The protein below binds the small molecule below.
Small molecule (SMILES): O=C(CCCC[C@@H]1SC[C@@H]2NC(=O)N[C@@H]21)Nc1ccc(S(=O)(=O)N2CCN[Ru]234567(Cl)C2=C3C4=C5C6=C27)cc1

Sequence of chain 4.A:
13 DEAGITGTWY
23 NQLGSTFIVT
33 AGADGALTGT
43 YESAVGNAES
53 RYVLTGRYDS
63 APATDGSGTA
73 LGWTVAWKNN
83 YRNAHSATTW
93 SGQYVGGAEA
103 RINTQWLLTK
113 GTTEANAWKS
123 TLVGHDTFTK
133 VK

Sequence of chain 2.A:
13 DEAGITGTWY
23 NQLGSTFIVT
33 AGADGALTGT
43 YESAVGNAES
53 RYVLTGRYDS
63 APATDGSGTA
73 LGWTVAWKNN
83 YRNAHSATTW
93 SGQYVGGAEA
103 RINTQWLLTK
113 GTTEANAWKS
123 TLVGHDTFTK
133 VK

Binding-site contacts:
Ligand atom C46 contacts residue TRP79 of chain 2.A at 3.7 Å (hydrophobic).
Ligand atom S52 contacts residue TRP92 of chain 2.A at 3.7 Å.
Ligand atom O56 contacts residue TYR43 of chain 2.A at 2.7 Å (h-bond).
Ligand atom C54 contacts residue TYR43 of chain 2.A at 3.5 Å (hydrophobic).
Ligand atom O41 contacts residue GLY48 of chain 2.A at 3.6 Å.
Ligand atom CL2 contacts residue KYS1 of chain 4.B at 1.8 Å.
Ligand atom N19 contacts residue SER88 of chain 2.A at 3.2 Å (h-bond).
Ligand atom O56 contacts residue SER27 of chain 2.A at 2.7 Å (h-bond).
Ligand atom C46 contacts residue LEU110 of chain 2.A at 3.6 Å (hydrophobic).
Ligand atom C6 contacts residue LYS112 of chain 4.A at 3.4 Å.
Ligand atom N55 contacts residue ASP128 of chain 2.A at 2.9 Å (salt-bridge).
Ligand atom N53 contacts residue SER45 of chain 2.A at 3.0 Å (h-bond).
Ligand atom C40 contacts residue TRP79 of chain 2.A at 3.6 Å (hydrophobic).
Ligand atom C48 contacts residue TRP120 of chain 4.A at 3.7 Å (hydrophobic).
Ligand atom C51 contacts residue TRP108 of chain 2.A at 3.4 Å (hydrophobic).
Ligand atom O32 contacts residue LYS112 of chain 2.A at 3.1 Å (salt-bridge).
Ligand atom O31 contacts residue LEU124 of chain 2.A at 3.5 Å.
Ligand atom C49 contacts residue VAL47 of chain 2.A at 3.7 Å (hydrophobic).
Ligand atom C47 contacts residue SER45 of chain 2.A at 3.5 Å.
Ligand atom RU1 contacts residue KYS1 of chain 4.B at 2.7 Å.
Ligand atom C7 contacts residue LYS112 of chain 4.A at 2.5 Å.
Ligand atom C54 contacts residue ASP128 of chain 2.A at 3.7 Å.
Ligand atom C54 contacts residue SER27 of chain 2.A at 3.6 Å.
Ligand atom C6 contacts residue KYS1 of chain 4.B at 3.7 Å.
Ligand atom O56 contacts residue ASN23 of chain 2.A at 3.0 Å (h-bond).
Ligand atom C8 contacts residue KYS1 of chain 4.B at 2.0 Å.
Ligand atom C8 contacts residue LYS112 of chain 4.A at 3.1 Å.
Ligand atom C49 contacts residue TRP120 of chain 4.A at 3.7 Å (hydrophobic).
Ligand atom O41 contacts residue ASN49 of chain 2.A at 2.8 Å (h-bond).
Ligand atom O32 contacts residue KYS1 of chain 4.B at 3.7 Å.
Ligand atom C9 contacts residue KYS1 of chain 4.B at 3.0 Å.
Ligand atom C5 contacts residue LYS121 of chain 4.A at 2.6 Å.
Ligand atom N27 contacts residue KYS1 of chain 4.B at 3.5 Å.
Ligand atom N53 contacts residue VAL47 of chain 2.A at 3.5 Å.
Ligand atom C40 contacts residue ASN49 of chain 2.A at 3.6 Å.
Ligand atom C6 contacts residue LYS121 of chain 4.A at 3.1 Å.
Ligand atom S52 contacts residue TRP79 of chain 2.A at 3.6 Å.
Ligand atom S52 contacts residue THR90 of chain 2.A at 3.4 Å (h-bond).
Ligand atom C54 contacts residue LEU25 of chain 2.A at 3.7 Å (hydrophobic).
Ligand atom C7 contacts residue KYS1 of chain 4.B at 2.5 Å.